Sequence of chain 1.D:
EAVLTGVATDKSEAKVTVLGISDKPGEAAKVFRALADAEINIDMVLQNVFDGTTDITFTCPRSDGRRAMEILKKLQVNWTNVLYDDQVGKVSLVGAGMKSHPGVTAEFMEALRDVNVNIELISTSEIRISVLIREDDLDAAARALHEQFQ

Sequence of chain 1.C:
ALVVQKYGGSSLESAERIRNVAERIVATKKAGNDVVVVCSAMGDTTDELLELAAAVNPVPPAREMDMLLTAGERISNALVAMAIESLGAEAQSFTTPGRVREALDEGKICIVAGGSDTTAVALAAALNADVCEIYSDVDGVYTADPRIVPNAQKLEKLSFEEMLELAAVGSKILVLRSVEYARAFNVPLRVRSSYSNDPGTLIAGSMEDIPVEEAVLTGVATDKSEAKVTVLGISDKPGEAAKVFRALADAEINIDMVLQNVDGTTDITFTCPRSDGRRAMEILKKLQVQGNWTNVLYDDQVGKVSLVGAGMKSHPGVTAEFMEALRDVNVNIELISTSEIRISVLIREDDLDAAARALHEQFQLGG

The protein below binds the small molecule below.
Small molecule (SMILES): N[C@@H](CCCC[NH3+])C(=O)O

Binding-site contacts:
Ligand atom NZ contacts residue SER381 of chain 1.C at 2.9 Å (h-bond).
Ligand atom CE contacts residue SER381 of chain 1.C at 3.1 Å.
Ligand atom N contacts residue HIS357 of chain 1.C at 3.3 Å (h-bond).
Ligand atom C contacts residue ILE44 of chain 1.D at 3.9 Å (hydrophobic).
Ligand atom O contacts residue ILE44 of chain 1.D at 3.1 Å (h-bond).
Ligand atom CD contacts residue ILE385 of chain 1.C at 3.5 Å (hydrophobic).
Ligand atom CD contacts residue THR361 of chain 1.C at 3.4 Å.
Ligand atom O contacts residue HIS357 of chain 1.C at 3.5 Å (h-bond).
Ligand atom CA contacts residue ILE44 of chain 1.D at 3.5 Å (hydrophobic).
Ligand atom CE contacts residue ASP45 of chain 1.D at 3.4 Å.
Ligand atom CE contacts residue THR380 of chain 1.C at 4.0 Å.
Ligand atom CE contacts residue ARG384 of chain 1.C at 3.7 Å.
Ligand atom CG contacts residue THR361 of chain 1.C at 3.0 Å.
Ligand atom CE contacts residue ILE385 of chain 1.C at 3.9 Å (hydrophobic).
Ligand atom CB contacts residue THR361 of chain 1.C at 3.6 Å.
Ligand atom CA contacts residue ASN43 of chain 1.D at 3.9 Å.
Ligand atom NZ contacts residue GLU382 of chain 1.C at 3.6 Å (salt-bridge).
Ligand atom O contacts residue PRO358 of chain 1.C at 3.4 Å.
Ligand atom C contacts residue HIS357 of chain 1.C at 3.5 Å.
Ligand atom O contacts residue ASN43 of chain 1.D at 3.4 Å (h-bond).
Ligand atom N contacts residue ASN43 of chain 1.D at 2.7 Å (h-bond).
Ligand atom N contacts residue ILE44 of chain 1.D at 3.2 Å (h-bond).
Ligand atom CG contacts residue VAL360 of chain 1.C at 4.0 Å (hydrophobic).
Ligand atom CD contacts residue ASP45 of chain 1.D at 3.5 Å.
Ligand atom N contacts residue MET354 of chain 1.C at 2.5 Å (h-bond).
Ligand atom N contacts residue LYS355 of chain 1.C at 3.9 Å.
Ligand atom C contacts residue THR361 of chain 1.C at 3.7 Å.
Ligand atom OXT contacts residue VAL360 of chain 1.C at 3.5 Å (h-bond).
Ligand atom C contacts residue PRO358 of chain 1.C at 4.0 Å (hydrophobic).
Ligand atom CA contacts residue HIS357 of chain 1.C at 3.5 Å.
Ligand atom CE contacts residue MET354 of chain 1.C at 3.9 Å (hydrophobic).
Ligand atom OXT contacts residue PRO358 of chain 1.C at 3.9 Å.
Ligand atom CG contacts residue MET354 of chain 1.C at 3.9 Å (hydrophobic).
Ligand atom CA contacts residue MET354 of chain 1.C at 3.2 Å (hydrophobic).
Ligand atom OXT contacts residue THR361 of chain 1.C at 2.8 Å (h-bond).
Ligand atom NZ contacts residue ASP45 of chain 1.D at 2.7 Å (salt-bridge).
Ligand atom C contacts residue ASN43 of chain 1.D at 4.0 Å.
Ligand atom CG contacts residue ILE385 of chain 1.C at 3.6 Å (hydrophobic).
Ligand atom CB contacts residue MET354 of chain 1.C at 3.9 Å (hydrophobic).
Ligand atom CB contacts residue ILE44 of chain 1.D at 3.0 Å (hydrophobic).